Sequence of chain 50.C:
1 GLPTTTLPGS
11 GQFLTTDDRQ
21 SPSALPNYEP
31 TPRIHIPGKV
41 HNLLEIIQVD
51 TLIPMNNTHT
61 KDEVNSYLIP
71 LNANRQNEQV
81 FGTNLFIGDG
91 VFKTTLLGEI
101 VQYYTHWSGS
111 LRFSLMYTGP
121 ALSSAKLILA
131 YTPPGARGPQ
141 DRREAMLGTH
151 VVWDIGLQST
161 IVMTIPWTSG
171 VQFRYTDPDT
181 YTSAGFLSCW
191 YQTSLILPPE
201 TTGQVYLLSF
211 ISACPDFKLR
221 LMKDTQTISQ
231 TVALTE

Sequence of chain 50.A:
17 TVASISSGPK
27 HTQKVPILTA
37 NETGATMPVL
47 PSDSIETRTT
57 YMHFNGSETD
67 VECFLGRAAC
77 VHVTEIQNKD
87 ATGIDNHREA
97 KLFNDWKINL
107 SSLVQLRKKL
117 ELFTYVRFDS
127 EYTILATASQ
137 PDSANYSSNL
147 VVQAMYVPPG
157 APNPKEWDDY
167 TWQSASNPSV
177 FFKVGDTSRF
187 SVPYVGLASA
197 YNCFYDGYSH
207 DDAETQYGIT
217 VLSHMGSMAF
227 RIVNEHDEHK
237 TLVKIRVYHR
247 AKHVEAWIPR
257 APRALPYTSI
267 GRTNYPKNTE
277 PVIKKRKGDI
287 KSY

The small molecule below binds the protein below.
Small molecule (SMILES): Cc1cc(CCCCCCCOc2ccc(C3=N[C@@H](C)CO3)cc2)on1

Binding-site contacts:
Ligand atom C2C contacts residue TYR152 of chain 50.A at 4.0 Å (hydrophobic).
Ligand atom C4C contacts residue TYR152 of chain 50.A at 3.8 Å (hydrophobic).
Ligand atom C5C contacts residue TYR128 of chain 50.A at 3.5 Å (hydrophobic).
Ligand atom C31 contacts residue VAL176 of chain 50.A at 3.3 Å (hydrophobic).
Ligand atom C2C contacts residue VAL188 of chain 50.A at 3.2 Å (hydrophobic).
Ligand atom C3 contacts residue PHE186 of chain 50.A at 3.8 Å (hydrophobic).
Ligand atom C5 contacts residue TYR152 of chain 50.A at 3.8 Å (hydrophobic).
Ligand atom O1 contacts residue TYR152 of chain 50.A at 3.9 Å.
Ligand atom C3C contacts residue TYR128 of chain 50.A at 3.9 Å (hydrophobic).
Ligand atom C7C contacts residue TYR128 of chain 50.A at 3.6 Å (hydrophobic).
Ligand atom C5B contacts residue TYR197 of chain 50.A at 3.8 Å (hydrophobic).
Ligand atom C4 contacts residue TYR152 of chain 50.A at 3.9 Å (hydrophobic).
Ligand atom O1 contacts residue PHE186 of chain 50.A at 3.5 Å.
Ligand atom C31 contacts residue PRO174 of chain 50.A at 3.4 Å (hydrophobic).
Ligand atom O1B contacts residue TYR128 of chain 50.A at 3.9 Å.
Ligand atom C1C contacts residue TYR152 of chain 50.A at 4.0 Å (hydrophobic).
Ligand atom C4A contacts residue ASN198 of chain 50.A at 3.9 Å.
Ligand atom C5 contacts residue PHE186 of chain 50.A at 3.5 Å (hydrophobic).
Ligand atom C6C contacts residue VAL191 of chain 50.A at 3.2 Å (hydrophobic).
Ligand atom C4C contacts residue ILE104 of chain 50.A at 3.9 Å (hydrophobic).
Ligand atom C7C contacts residue VAL191 of chain 50.A at 4.0 Å (hydrophobic).
Ligand atom C31 contacts residue ALA150 of chain 50.A at 3.1 Å (hydrophobic).
Ligand atom C6B contacts residue LEU106 of chain 50.A at 4.0 Å (hydrophobic).
Ligand atom C3C contacts residue VAL188 of chain 50.A at 3.3 Å (hydrophobic).
Ligand atom C4B contacts residue LEU106 of chain 50.A at 4.0 Å (hydrophobic).
Ligand atom N2 contacts residue PRO174 of chain 50.A at 3.9 Å.
Ligand atom C4 contacts residue MET224 of chain 50.A at 3.8 Å (hydrophobic).
Ligand atom C5C contacts residue ILE104 of chain 50.A at 3.8 Å (hydrophobic).
Ligand atom C31 contacts residue SER175 of chain 50.A at 3.6 Å.
Ligand atom N2 contacts residue PHE186 of chain 50.A at 3.7 Å.
Ligand atom C6B contacts residue TYR197 of chain 50.A at 3.7 Å (hydrophobic).
Ligand atom C4 contacts residue PHE186 of chain 50.A at 3.6 Å (hydrophobic).
Ligand atom O1 contacts residue VAL188 of chain 50.A at 3.8 Å.
Ligand atom C3 contacts residue PRO174 of chain 50.A at 3.8 Å (hydrophobic).
Ligand atom C7C contacts residue TYR197 of chain 50.A at 3.8 Å (hydrophobic).
Ligand atom N2 contacts residue ALA24 of chain 50.C at 3.4 Å.
Ligand atom O1B contacts residue ILE104 of chain 50.A at 3.9 Å.
Ligand atom C5B contacts residue LEU106 of chain 50.A at 3.8 Å (hydrophobic).
Ligand atom O1 contacts residue ALA24 of chain 50.C at 3.6 Å.
Ligand atom CM1 contacts residue SER107 of chain 50.A at 3.9 Å.